Sequence of chain 1.G:
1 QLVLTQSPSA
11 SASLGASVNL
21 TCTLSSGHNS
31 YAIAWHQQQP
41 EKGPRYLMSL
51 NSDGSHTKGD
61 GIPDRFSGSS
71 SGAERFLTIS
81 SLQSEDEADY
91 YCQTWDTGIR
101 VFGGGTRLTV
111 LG

Binding-site contacts:
Ligand atom C5 contacts residue ASN19 of chain 1.G at 3.8 Å.
Ligand atom C8 contacts residue ASN19 of chain 1.G at 4.3 Å.
Ligand atom N2 contacts residue PHE76 of chain 1.G at 4.5 Å.
Ligand atom C2 contacts residue ASN19 of chain 1.G at 2.4 Å.
Ligand atom C7 contacts residue PHE76 of chain 1.G at 4.3 Å (hydrophobic).
Ligand atom C4 contacts residue ASN19 of chain 1.G at 4.3 Å.
Ligand atom C1 contacts residue ASN19 of chain 1.G at 1.5 Å.
Ligand atom O7 contacts residue ASN19 of chain 1.G at 3.1 Å (h-bond).
Ligand atom O5 contacts residue ASN19 of chain 1.G at 2.5 Å (h-bond).
Ligand atom C8 contacts residue PHE76 of chain 1.G at 3.8 Å (hydrophobic).
Ligand atom N2 contacts residue ASN19 of chain 1.G at 2.8 Å (h-bond).
Ligand atom C3 contacts residue ASN19 of chain 1.G at 3.8 Å.
Ligand atom C7 contacts residue ASN19 of chain 1.G at 3.1 Å.

This small molecule binds to this protein.
Small molecule (SMILES): CC(=O)N[C@@H]1[C@@H](O)[C@H](O)[C@@H](CO)O[C@H]1O